Binding-site contacts:
Ligand atom O5 contacts residue ASN130 of chain 1.A at 2.2 Å (h-bond).
Ligand atom O7 contacts residue THR177 of chain 1.A at 3.4 Å.
Ligand atom C2 contacts residue ASN130 of chain 1.A at 2.6 Å.
Ligand atom O4 contacts residue LYS158 of chain 1.A at 4.2 Å.
Ligand atom C7 contacts residue ASN130 of chain 1.A at 3.5 Å.
Ligand atom C8 contacts residue THR177 of chain 1.A at 4.4 Å.
Ligand atom C1 contacts residue THR177 of chain 1.A at 4.5 Å.
Ligand atom N2 contacts residue ASN130 of chain 1.A at 3.0 Å (h-bond).
Ligand atom O7 contacts residue ASN130 of chain 1.A at 3.2 Å (h-bond).
Ligand atom C5 contacts residue ASN130 of chain 1.A at 3.5 Å.
Ligand atom C4 contacts residue ASN130 of chain 1.A at 4.2 Å.
Ligand atom C1 contacts residue THR175 of chain 1.A at 4.5 Å.
Ligand atom O5 contacts residue THR175 of chain 1.A at 4.0 Å.
Ligand atom C8 contacts residue GLN128 of chain 1.A at 3.3 Å.
Ligand atom C1 contacts residue ASN130 of chain 1.A at 1.4 Å.
Ligand atom C3 contacts residue ASN130 of chain 1.A at 3.8 Å.
Ligand atom C7 contacts residue THR177 of chain 1.A at 4.2 Å.

The protein below binds the small molecule below.
Small molecule (SMILES): CC(=O)N[C@@H]1[C@@H](O)[C@H](O)[C@@H](CO)O[C@H]1O

Sequence of chain 1.A:
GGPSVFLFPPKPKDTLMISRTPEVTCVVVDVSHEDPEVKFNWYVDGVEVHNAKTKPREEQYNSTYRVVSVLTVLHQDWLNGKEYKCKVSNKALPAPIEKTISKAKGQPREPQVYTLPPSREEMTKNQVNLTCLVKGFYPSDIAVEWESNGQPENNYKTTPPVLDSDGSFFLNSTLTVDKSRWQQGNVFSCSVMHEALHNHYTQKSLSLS